This small molecule binds to this protein.
Small molecule (SMILES): CCOP(=O)(Cc1ccc(C)cc1)OCC

Binding-site contacts:
Ligand atom C12 contacts residue TYR122 of chain 1.B at 3.0 Å (hydrophobic).
Ligand atom C4 contacts residue GLN121 of chain 1.B at 4.1 Å.
Ligand atom C8 contacts residue ARG130 of chain 1.B at 3.7 Å.
Ligand atom C1 contacts residue TYR122 of chain 1.B at 4.1 Å (hydrophobic).
Ligand atom C10 contacts residue ARG118 of chain 1.B at 3.9 Å.
Ligand atom C9 contacts residue LEU117 of chain 1.B at 4.4 Å (hydrophobic).
Ligand atom C10 contacts residue GLN121 of chain 1.B at 3.6 Å.
Ligand atom C8 contacts residue GLN121 of chain 1.B at 3.9 Å.
Ligand atom C11 contacts residue TYR122 of chain 1.B at 3.8 Å (hydrophobic).
Ligand atom O1 contacts residue TYR122 of chain 1.B at 3.9 Å.
Ligand atom C10 contacts residue LEU117 of chain 1.B at 3.9 Å (hydrophobic).
Ligand atom C5 contacts residue TYR122 of chain 1.B at 4.0 Å (hydrophobic).
Ligand atom C10 contacts residue GLN114 of chain 1.B at 4.4 Å.
Ligand atom C3 contacts residue TYR122 of chain 1.B at 3.5 Å (hydrophobic).
Ligand atom C9 contacts residue ARG118 of chain 1.B at 4.2 Å.
Ligand atom C5 contacts residue GLN121 of chain 1.B at 3.5 Å.
Ligand atom C6 contacts residue TYR122 of chain 1.B at 4.0 Å (hydrophobic).
Ligand atom C12 contacts residue ARG118 of chain 1.B at 3.9 Å.
Ligand atom C12 contacts residue GLU37 of chain 1.A at 3.6 Å.
Ligand atom O1 contacts residue ARG118 of chain 1.B at 4.2 Å.
Ligand atom C6 contacts residue GLN121 of chain 1.B at 4.2 Å.
Ligand atom O2 contacts residue TYR122 of chain 1.B at 3.5 Å.
Ligand atom C11 contacts residue GLU37 of chain 1.A at 4.2 Å.
Ligand atom C4 contacts residue TYR122 of chain 1.B at 4.0 Å (hydrophobic).
Ligand atom C9 contacts residue GLN121 of chain 1.B at 3.5 Å.
Ligand atom C2 contacts residue TYR122 of chain 1.B at 3.6 Å (hydrophobic).

Sequence of chain 1.B:
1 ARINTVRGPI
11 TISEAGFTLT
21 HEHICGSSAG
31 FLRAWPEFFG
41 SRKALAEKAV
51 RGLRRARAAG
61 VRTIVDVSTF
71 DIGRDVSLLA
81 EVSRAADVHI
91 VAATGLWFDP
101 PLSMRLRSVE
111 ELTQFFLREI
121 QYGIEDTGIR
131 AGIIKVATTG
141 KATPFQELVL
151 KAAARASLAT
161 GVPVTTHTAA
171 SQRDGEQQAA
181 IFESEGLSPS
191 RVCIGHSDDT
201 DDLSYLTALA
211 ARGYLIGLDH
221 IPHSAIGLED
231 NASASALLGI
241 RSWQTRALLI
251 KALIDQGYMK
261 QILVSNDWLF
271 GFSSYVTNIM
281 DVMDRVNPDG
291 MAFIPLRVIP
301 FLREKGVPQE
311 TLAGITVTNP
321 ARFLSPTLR

Sequence of chain 1.A:
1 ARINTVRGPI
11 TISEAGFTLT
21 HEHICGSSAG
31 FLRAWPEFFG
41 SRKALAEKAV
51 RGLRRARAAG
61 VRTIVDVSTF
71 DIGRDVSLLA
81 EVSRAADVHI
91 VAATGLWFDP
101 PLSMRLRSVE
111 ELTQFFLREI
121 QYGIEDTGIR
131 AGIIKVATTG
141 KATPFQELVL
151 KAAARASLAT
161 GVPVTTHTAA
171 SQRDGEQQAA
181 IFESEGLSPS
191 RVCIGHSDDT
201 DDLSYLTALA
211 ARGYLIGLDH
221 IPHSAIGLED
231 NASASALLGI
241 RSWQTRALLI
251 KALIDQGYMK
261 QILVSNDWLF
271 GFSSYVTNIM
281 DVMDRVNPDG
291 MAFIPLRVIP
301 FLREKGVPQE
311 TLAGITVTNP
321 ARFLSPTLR